Sequence of chain 3.A:
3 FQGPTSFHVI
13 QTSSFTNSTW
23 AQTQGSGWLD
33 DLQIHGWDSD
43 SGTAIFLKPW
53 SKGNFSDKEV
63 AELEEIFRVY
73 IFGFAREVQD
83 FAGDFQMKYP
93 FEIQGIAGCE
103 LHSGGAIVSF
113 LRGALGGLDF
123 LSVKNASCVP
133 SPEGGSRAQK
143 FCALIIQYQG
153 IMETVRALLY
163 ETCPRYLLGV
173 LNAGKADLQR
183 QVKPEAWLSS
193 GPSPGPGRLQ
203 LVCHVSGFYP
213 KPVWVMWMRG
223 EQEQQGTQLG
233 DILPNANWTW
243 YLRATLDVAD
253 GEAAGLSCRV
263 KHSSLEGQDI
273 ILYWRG

Binding-site contacts:
Ligand atom C4 contacts residue ASN56 of chain 3.A at 4.2 Å.
Ligand atom C1 contacts residue ASN56 of chain 3.A at 1.4 Å.
Ligand atom O7 contacts residue ASN56 of chain 3.A at 4.1 Å.
Ligand atom C2 contacts residue ASN56 of chain 3.A at 2.4 Å.
Ligand atom C5 contacts residue LEU170 of chain 3.A at 4.4 Å (hydrophobic).
Ligand atom C3 contacts residue ARG167 of chain 3.A at 4.3 Å.
Ligand atom C5 contacts residue GLY171 of chain 3.A at 4.5 Å.
Ligand atom C2 contacts residue SO41 of chain 3.H at 3.7 Å.
Ligand atom C8 contacts residue ARG167 of chain 3.A at 3.9 Å.
Ligand atom C5 contacts residue ASN56 of chain 3.A at 3.7 Å.
Ligand atom C1 contacts residue ARG167 of chain 3.A at 3.8 Å.
Ligand atom C8 contacts residue PHE57 of chain 3.A at 4.1 Å (hydrophobic).
Ligand atom N2 contacts residue ASN56 of chain 3.A at 2.9 Å (h-bond).
Ligand atom O5 contacts residue SO41 of chain 3.H at 3.4 Å (h-bond).
Ligand atom O6 contacts residue SO41 of chain 3.H at 4.1 Å.
Ligand atom C6 contacts residue LEU170 of chain 3.A at 3.8 Å (hydrophobic).
Ligand atom O5 contacts residue ASN56 of chain 3.A at 2.4 Å (h-bond).
Ligand atom C8 contacts residue GLU61 of chain 3.A at 3.9 Å.
Ligand atom N2 contacts residue SO41 of chain 3.H at 4.0 Å.
Ligand atom O5 contacts residue ARG167 of chain 3.A at 3.6 Å.
Ligand atom C8 contacts residue ASN56 of chain 3.A at 3.7 Å.
Ligand atom C4 contacts residue ARG167 of chain 3.A at 4.2 Å.
Ligand atom C5 contacts residue ARG167 of chain 3.A at 3.6 Å.
Ligand atom C7 contacts residue ASN56 of chain 3.A at 3.8 Å.
Ligand atom O5 contacts residue GLY171 of chain 3.A at 3.8 Å.
Ligand atom O7 contacts residue PHE57 of chain 3.A at 3.3 Å.
Ligand atom C7 contacts residue ARG167 of chain 3.A at 3.7 Å.
Ligand atom C5 contacts residue SO41 of chain 3.H at 4.4 Å.
Ligand atom O7 contacts residue GLU61 of chain 3.A at 4.5 Å.
Ligand atom O4 contacts residue ARG167 of chain 3.A at 3.7 Å.
Ligand atom C7 contacts residue PHE57 of chain 3.A at 4.0 Å (hydrophobic).
Ligand atom O7 contacts residue ARG167 of chain 3.A at 2.9 Å (salt-bridge).
Ligand atom C1 contacts residue GLY171 of chain 3.A at 4.3 Å.
Ligand atom C3 contacts residue ASN56 of chain 3.A at 3.7 Å.
Ligand atom C1 contacts residue SO41 of chain 3.H at 3.5 Å.

This small molecule binds to this protein.
Small molecule (SMILES): CC(=O)N[C@@H]1[C@@H](O)[C@H](O)[C@@H](CO)O[C@H]1O